Binding-site contacts:
Ligand atom C8 contacts residue SER17 of chain 1.F at 3.1 Å.
Ligand atom N2 contacts residue GLY16 of chain 1.F at 4.2 Å.
Ligand atom O5 contacts residue ASN58 of chain 1.E at 2.3 Å (h-bond).
Ligand atom C8 contacts residue GLU57 of chain 1.E at 3.5 Å.
Ligand atom C4 contacts residue ASN58 of chain 1.E at 4.2 Å.
Ligand atom C1 contacts residue ASN58 of chain 1.E at 1.4 Å.
Ligand atom C5 contacts residue ASN58 of chain 1.E at 3.6 Å.
Ligand atom C3 contacts residue ASN58 of chain 1.E at 3.8 Å.
Ligand atom C7 contacts residue ASN58 of chain 1.E at 3.9 Å.
Ligand atom O7 contacts residue SER17 of chain 1.F at 4.0 Å.
Ligand atom C7 contacts residue GLU57 of chain 1.E at 4.4 Å.
Ligand atom C8 contacts residue GLY16 of chain 1.F at 3.9 Å.
Ligand atom N2 contacts residue GLU57 of chain 1.E at 4.2 Å.
Ligand atom N2 contacts residue ASN58 of chain 1.E at 2.8 Å.
Ligand atom C2 contacts residue ASN58 of chain 1.E at 2.5 Å.
Ligand atom C8 contacts residue ASN58 of chain 1.E at 4.0 Å.
Ligand atom C7 contacts residue GLY16 of chain 1.F at 4.4 Å.
Ligand atom C7 contacts residue SER17 of chain 1.F at 3.9 Å.

Sequence of chain 1.F:
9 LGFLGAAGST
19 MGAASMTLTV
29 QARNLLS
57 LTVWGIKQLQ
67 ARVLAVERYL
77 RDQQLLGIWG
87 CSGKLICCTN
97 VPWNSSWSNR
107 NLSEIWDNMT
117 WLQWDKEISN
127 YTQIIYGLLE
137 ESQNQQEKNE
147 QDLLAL

Sequence of chain 1.E:
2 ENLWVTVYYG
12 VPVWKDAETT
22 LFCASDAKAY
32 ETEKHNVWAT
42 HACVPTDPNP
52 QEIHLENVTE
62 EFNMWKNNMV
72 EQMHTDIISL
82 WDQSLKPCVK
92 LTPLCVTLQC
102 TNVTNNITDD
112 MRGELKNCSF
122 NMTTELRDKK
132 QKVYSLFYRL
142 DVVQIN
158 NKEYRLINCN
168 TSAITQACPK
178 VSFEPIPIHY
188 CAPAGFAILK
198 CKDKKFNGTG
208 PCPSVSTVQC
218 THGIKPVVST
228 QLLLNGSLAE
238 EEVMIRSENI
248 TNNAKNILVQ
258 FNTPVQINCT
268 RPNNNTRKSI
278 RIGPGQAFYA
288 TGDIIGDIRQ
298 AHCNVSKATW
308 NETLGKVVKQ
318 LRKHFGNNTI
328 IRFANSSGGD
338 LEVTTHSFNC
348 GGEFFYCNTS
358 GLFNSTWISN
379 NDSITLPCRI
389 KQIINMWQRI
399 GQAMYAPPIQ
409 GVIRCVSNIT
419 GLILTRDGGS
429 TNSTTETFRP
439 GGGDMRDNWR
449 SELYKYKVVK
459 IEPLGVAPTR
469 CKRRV

This small molecule binds to this protein.
Small molecule (SMILES): CC(=O)N[C@@H]1[C@@H](O)[C@H](O)[C@@H](CO)O[C@H]1O